The small molecule below binds the protein below.
Small molecule (SMILES): Cc1cn([C@H]2C[C@H](O[P](=O)(O)OC[C@H]3O[C@@H](n4cnc5c(N)ncnc54)C[C@@H]3O[P](=O)(O)OC[C@H]3O[C@@H](n4cnc5c(=O)nc(N)[nH]c54)C[C@@H]3O[P](=O)(O)OC[C@H]3O[C@@H](n4cnc5c(N)ncnc54)C[C@@H]3OP(=O)(O)O)[C@@H](CO[P](=O)(O)O[C@H]3C[C@H](n4cc(C)c(=O)[nH]c4=O)O[C@@H]3CO[P](=O)(O)O[C@H]3C[C@H](n4cnc5c(N)ncnc54)O[C@@H]3CO[P](=O)(O)O[C@H]3C[C@H](n4ccc(N)nc4=O)O[C@@H]3CO)O2)c(=O)[nH]c1=O

Binding-site contacts:
Ligand atom O4 contacts residue DA4 of chain 1.B at 2.8 Å (h-bond).
Ligand atom C6 contacts residue DC2 of chain 1.B at 2.9 Å.
Ligand atom C2 contacts residue DA4 of chain 1.B at 3.2 Å.
Ligand atom N6 contacts residue DT6 of chain 1.B at 3.4 Å (h-bond).
Ligand atom C4 contacts residue DA4 of chain 1.B at 3.1 Å.
Ligand atom N3 contacts residue DA5 of chain 1.B at 2.8 Å (h-bond).
Ligand atom N2 contacts residue DC2 of chain 1.B at 2.6 Å (h-bond).
Ligand atom O2 contacts residue DA4 of chain 1.B at 2.8 Å.
Ligand atom O6 contacts residue DC2 of chain 1.B at 2.3 Å (h-bond).
Ligand atom C2 contacts residue DT3 of chain 1.B at 3.0 Å.
Ligand atom N3 contacts residue DA4 of chain 1.B at 2.3 Å (h-bond).
Ligand atom C6 contacts residue DT1 of chain 1.B at 3.3 Å.
Ligand atom N6 contacts residue DT1 of chain 1.B at 2.8 Å (h-bond).
Ligand atom OP1 contacts residue THR233 of chain 1.C at 3.0 Å (h-bond).
Ligand atom N6 contacts residue DT3 of chain 1.B at 2.6 Å (h-bond).
Ligand atom N3 contacts residue DG7 of chain 1.B at 3.1 Å (h-bond).
Ligand atom N1 contacts residue DC2 of chain 1.B at 2.4 Å (h-bond).
Ligand atom O4 contacts residue DA5 of chain 1.B at 3.3 Å (h-bond).
Ligand atom C6 contacts residue DT3 of chain 1.B at 3.0 Å.
Ligand atom C2 contacts residue DT1 of chain 1.B at 3.0 Å.
Ligand atom N6 contacts residue DA5 of chain 1.B at 2.7 Å (h-bond).
Ligand atom C2 contacts residue DC2 of chain 1.B at 3.2 Å.
Ligand atom N3 contacts residue DG7 of chain 1.B at 3.4 Å (h-bond).
Ligand atom N1 contacts residue DT6 of chain 1.B at 2.9 Å (h-bond).
Ligand atom O2 contacts residue DG7 of chain 1.B at 2.5 Å (h-bond).
Ligand atom N1 contacts residue DT1 of chain 1.B at 2.6 Å (h-bond).
Ligand atom OP1 contacts residue ASN133 of chain 1.C at 3.2 Å (h-bond).
Ligand atom N2 contacts residue DT3 of chain 1.B at 2.7 Å (h-bond).
Ligand atom C2 contacts residue DA4 of chain 1.B at 3.1 Å.
Ligand atom C2 contacts residue DG7 of chain 1.B at 3.0 Å.
Ligand atom C2 contacts residue DG7 of chain 1.B at 3.4 Å.
Ligand atom N1 contacts residue DA4 of chain 1.B at 3.4 Å.
Ligand atom N1 contacts residue DG7 of chain 1.B at 3.4 Å (h-bond).
Ligand atom N6 contacts residue DC2 of chain 1.B at 3.4 Å (h-bond).
Ligand atom N1 contacts residue DT3 of chain 1.B at 3.4 Å (h-bond).
Ligand atom OP1 contacts residue LYS230 of chain 1.C at 3.2 Å (salt-bridge).
Ligand atom O2 contacts residue DA5 of chain 1.B at 3.3 Å.
Ligand atom C2 contacts residue DT3 of chain 1.B at 3.2 Å.
Ligand atom N1 contacts residue DT3 of chain 1.B at 2.4 Å (h-bond).
Ligand atom OP1 contacts residue GLU232 of chain 1.C at 3.0 Å (salt-bridge).

Sequence of chain 1.C:
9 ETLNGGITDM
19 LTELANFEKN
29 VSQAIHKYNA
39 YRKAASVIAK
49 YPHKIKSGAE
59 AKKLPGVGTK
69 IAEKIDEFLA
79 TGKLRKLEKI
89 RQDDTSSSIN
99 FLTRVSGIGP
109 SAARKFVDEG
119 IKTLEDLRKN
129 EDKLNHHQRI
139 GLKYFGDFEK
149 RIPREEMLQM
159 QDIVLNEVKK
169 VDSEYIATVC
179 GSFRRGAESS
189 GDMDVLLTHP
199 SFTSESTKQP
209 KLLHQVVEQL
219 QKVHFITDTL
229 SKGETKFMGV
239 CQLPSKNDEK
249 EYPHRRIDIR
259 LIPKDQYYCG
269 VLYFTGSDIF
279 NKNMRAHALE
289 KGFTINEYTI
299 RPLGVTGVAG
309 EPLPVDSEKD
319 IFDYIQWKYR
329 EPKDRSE